This small molecule binds to this protein.
Small molecule (SMILES): Nc1ccn([C@H]2C[C@H](O)[C@@H](CO[P](=O)(O)O[P](=O)(O)OP(=O)(O)O)O2)c(=O)n1

Sequence of chain 1.C:
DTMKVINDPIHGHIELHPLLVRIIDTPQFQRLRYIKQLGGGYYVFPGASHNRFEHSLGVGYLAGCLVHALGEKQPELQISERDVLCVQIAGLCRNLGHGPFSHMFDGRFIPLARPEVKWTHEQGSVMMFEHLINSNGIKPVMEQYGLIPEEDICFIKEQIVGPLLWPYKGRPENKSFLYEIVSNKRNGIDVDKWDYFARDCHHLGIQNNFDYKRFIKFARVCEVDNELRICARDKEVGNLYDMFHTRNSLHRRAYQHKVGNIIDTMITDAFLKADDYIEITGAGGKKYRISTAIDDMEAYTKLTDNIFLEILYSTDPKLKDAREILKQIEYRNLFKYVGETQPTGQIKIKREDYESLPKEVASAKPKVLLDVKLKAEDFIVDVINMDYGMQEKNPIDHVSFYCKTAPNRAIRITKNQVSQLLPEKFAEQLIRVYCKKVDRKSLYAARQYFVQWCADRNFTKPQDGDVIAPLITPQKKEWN

Binding-site contacts:
Ligand atom C5' contacts residue TYR203 of chain 1.C at 3.4 Å (hydrophobic).
Ligand atom O2A contacts residue ARG52 of chain 1.C at 3.2 Å (salt-bridge).
Ligand atom C4' contacts residue ARG52 of chain 1.C at 3.7 Å.
Ligand atom O3' contacts residue TYR203 of chain 1.C at 3.5 Å.
Ligand atom O1G contacts residue TYR203 of chain 1.C at 2.6 Å (h-bond).
Ligand atom C3' contacts residue ASP207 of chain 1.C at 3.6 Å.
Ligand atom C6 contacts residue HIS103 of chain 1.C at 2.9 Å.
Ligand atom C2 contacts residue HIS103 of chain 1.C at 3.4 Å.
Ligand atom O1A contacts residue HIS121 of chain 1.C at 3.6 Å.
Ligand atom C5 contacts residue HIS258 of chain 1.C at 3.7 Å.
Ligand atom O3A contacts residue ARG94 of chain 1.C at 3.5 Å (salt-bridge).
Ligand atom PA contacts residue HIS103 of chain 1.C at 3.5 Å.
Ligand atom O2B contacts residue HIS103 of chain 1.C at 3.6 Å.
Ligand atom C2' contacts residue TYR262 of chain 1.C at 3.5 Å (hydrophobic).
Ligand atom C4' contacts residue HIS103 of chain 1.C at 3.7 Å.
Ligand atom O3A contacts residue ASP199 of chain 1.C at 3.4 Å (salt-bridge).
Ligand atom N1 contacts residue HIS103 of chain 1.C at 2.9 Å.
Ligand atom O2G contacts residue ARG254 of chain 1.C at 3.3 Å (salt-bridge).
Ligand atom O1B contacts residue ARG94 of chain 1.C at 3.5 Å (salt-bridge).
Ligand atom O4' contacts residue ARG52 of chain 1.C at 3.1 Å (salt-bridge).
Ligand atom O3' contacts residue ASP207 of chain 1.C at 2.8 Å (salt-bridge).
Ligand atom C1' contacts residue ARG52 of chain 1.C at 3.7 Å.
Ligand atom C1' contacts residue HIS103 of chain 1.C at 3.3 Å.
Ligand atom O2B contacts residue HIS121 of chain 1.C at 3.8 Å.
Ligand atom PG contacts residue LYS200 of chain 1.C at 3.8 Å.
Ligand atom C2' contacts residue LEU38 of chain 1.C at 3.6 Å (hydrophobic).
Ligand atom O1G contacts residue ARG254 of chain 1.C at 3.0 Å (salt-bridge).
Ligand atom O5' contacts residue HIS103 of chain 1.C at 2.9 Å (h-bond).
Ligand atom O1A contacts residue HIS103 of chain 1.C at 2.9 Å.
Ligand atom C3' contacts residue TYR203 of chain 1.C at 3.7 Å (hydrophobic).
Ligand atom O2 contacts residue LEU38 of chain 1.C at 3.5 Å.
Ligand atom O1A contacts residue HIS98 of chain 1.C at 3.2 Å (h-bond).
Ligand atom O3G contacts residue LYS200 of chain 1.C at 2.9 Å (salt-bridge).
Ligand atom C5 contacts residue HIS103 of chain 1.C at 3.4 Å.
Ligand atom O2A contacts residue ASP199 of chain 1.C at 3.1 Å (salt-bridge).
Ligand atom O4' contacts residue HIS103 of chain 1.C at 2.7 Å (h-bond).
Ligand atom O3' contacts residue GLN37 of chain 1.C at 2.9 Å (h-bond).
Ligand atom N3 contacts residue TYR262 of chain 1.C at 3.7 Å.
Ligand atom C5' contacts residue HIS103 of chain 1.C at 3.8 Å.
Ligand atom N4 contacts residue GLN263 of chain 1.C at 3.0 Å (h-bond).